Binding-site contacts:
Ligand atom O4 contacts residue ARG899 of chain 1.A at 2.5 Å (salt-bridge).
Ligand atom O1 contacts residue GLN859 of chain 1.A at 4.2 Å.
Ligand atom N2 contacts residue ILE922 of chain 1.A at 4.0 Å.
Ligand atom C6 contacts residue ILE922 of chain 1.A at 4.4 Å (hydrophobic).
Ligand atom O4 contacts residue PRO897 of chain 1.A at 3.2 Å (h-bond).
Ligand atom O4 contacts residue ASN898 of chain 1.A at 2.7 Å (h-bond).
Ligand atom C4 contacts residue PRO897 of chain 1.A at 3.9 Å (hydrophobic).
Ligand atom C2 contacts residue ASP764 of chain 1.A at 4.2 Å.
Ligand atom O3 contacts residue PRO897 of chain 1.A at 3.3 Å.
Ligand atom O2 contacts residue ARG899 of chain 1.A at 3.3 Å (salt-bridge).
Ligand atom O5 contacts residue ILE922 of chain 1.A at 4.0 Å.
Ligand atom O5 contacts residue LYS923 of chain 1.A at 3.4 Å (salt-bridge).
Ligand atom C6 contacts residue ALA924 of chain 1.A at 4.5 Å (hydrophobic).
Ligand atom O4 contacts residue THR896 of chain 1.A at 3.0 Å.
Ligand atom O3 contacts residue ASN898 of chain 1.A at 3.8 Å.
Ligand atom O1 contacts residue ARG899 of chain 1.A at 4.3 Å.
Ligand atom N2 contacts residue LYS923 of chain 1.A at 4.3 Å.
Ligand atom O3 contacts residue THR896 of chain 1.A at 3.6 Å.
Ligand atom O1 contacts residue THR896 of chain 1.A at 3.5 Å.
Ligand atom C4 contacts residue ASN898 of chain 1.A at 3.5 Å.
Ligand atom O5 contacts residue ALA924 of chain 1.A at 3.3 Å (h-bond).
Ligand atom C3 contacts residue ASN898 of chain 1.A at 4.2 Å.
Ligand atom O2 contacts residue ASP764 of chain 1.A at 3.2 Å (salt-bridge).
Ligand atom C6 contacts residue LYS923 of chain 1.A at 4.2 Å.
Ligand atom C2 contacts residue ARG899 of chain 1.A at 4.1 Å.
Ligand atom C3 contacts residue ARG899 of chain 1.A at 4.0 Å.
Ligand atom O3 contacts residue GLN895 of chain 1.A at 4.4 Å.
Ligand atom C4 contacts residue ARG899 of chain 1.A at 3.6 Å.
Ligand atom O4 contacts residue ALA900 of chain 1.A at 4.2 Å.
Ligand atom C1 contacts residue ALA924 of chain 1.A at 4.4 Å (hydrophobic).
Ligand atom C4 contacts residue THR896 of chain 1.A at 3.7 Å.

Sequence of chain 1.A:
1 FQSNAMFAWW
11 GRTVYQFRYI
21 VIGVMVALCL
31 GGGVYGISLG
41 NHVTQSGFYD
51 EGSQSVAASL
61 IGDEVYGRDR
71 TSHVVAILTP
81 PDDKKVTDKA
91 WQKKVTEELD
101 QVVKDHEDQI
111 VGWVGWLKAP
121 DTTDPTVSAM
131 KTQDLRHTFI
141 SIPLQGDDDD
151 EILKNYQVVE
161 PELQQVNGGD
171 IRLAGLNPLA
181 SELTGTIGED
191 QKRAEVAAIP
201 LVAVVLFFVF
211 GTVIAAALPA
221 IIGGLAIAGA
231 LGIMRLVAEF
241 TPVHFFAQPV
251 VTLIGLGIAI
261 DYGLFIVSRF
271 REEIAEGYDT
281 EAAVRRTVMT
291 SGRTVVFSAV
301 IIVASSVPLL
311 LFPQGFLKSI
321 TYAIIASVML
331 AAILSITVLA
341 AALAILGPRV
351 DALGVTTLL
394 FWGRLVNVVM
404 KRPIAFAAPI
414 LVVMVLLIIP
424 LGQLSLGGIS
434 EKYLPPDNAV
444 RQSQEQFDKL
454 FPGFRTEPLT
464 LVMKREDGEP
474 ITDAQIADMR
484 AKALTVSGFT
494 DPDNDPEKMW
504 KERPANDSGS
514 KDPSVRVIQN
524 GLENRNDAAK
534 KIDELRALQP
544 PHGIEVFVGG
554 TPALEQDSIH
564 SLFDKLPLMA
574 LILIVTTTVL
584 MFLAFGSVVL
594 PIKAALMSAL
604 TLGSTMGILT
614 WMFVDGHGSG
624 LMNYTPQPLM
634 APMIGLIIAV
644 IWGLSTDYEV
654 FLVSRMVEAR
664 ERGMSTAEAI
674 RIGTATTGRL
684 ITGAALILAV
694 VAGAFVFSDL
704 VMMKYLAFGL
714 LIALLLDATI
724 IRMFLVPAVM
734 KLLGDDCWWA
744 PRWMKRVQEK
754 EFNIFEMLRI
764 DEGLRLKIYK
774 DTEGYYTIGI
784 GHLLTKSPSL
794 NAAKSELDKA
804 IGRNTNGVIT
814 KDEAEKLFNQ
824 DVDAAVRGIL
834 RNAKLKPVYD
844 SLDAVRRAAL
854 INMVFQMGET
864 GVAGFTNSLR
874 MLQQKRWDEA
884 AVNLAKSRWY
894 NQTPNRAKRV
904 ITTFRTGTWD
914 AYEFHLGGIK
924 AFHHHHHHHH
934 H

A small-molecule ligand and the protein it binds are described below.
Small molecule (SMILES): NC(=O)CN(CC(=O)O)CC(=O)O